Binding-site contacts:
Ligand atom C6 contacts residue TYR204 of chain 1.E at 3.8 Å (hydrophobic).
Ligand atom C contacts residue TYR204 of chain 1.E at 3.5 Å (hydrophobic).
Ligand atom C9 contacts residue TYR211 of chain 1.E at 3.8 Å (hydrophobic).
Ligand atom C7 contacts residue CYS206 of chain 1.E at 3.8 Å (hydrophobic).
Ligand atom C3 contacts residue TRP72 of chain 1.A at 3.3 Å (hydrophobic).
Ligand atom C1 contacts residue TRP72 of chain 1.A at 3.7 Å (hydrophobic).
Ligand atom C4 contacts residue TYR108 of chain 1.E at 3.4 Å (hydrophobic).
Ligand atom C3 contacts residue TYR108 of chain 1.E at 4.3 Å (hydrophobic).
Ligand atom C4 contacts residue TYR204 of chain 1.E at 2.9 Å (hydrophobic).
Ligand atom O1 contacts residue CYS206 of chain 1.E at 4.4 Å.
Ligand atom O contacts residue TYR204 of chain 1.E at 3.8 Å.
Ligand atom C11 contacts residue MET133 of chain 1.A at 3.7 Å (hydrophobic).
Ligand atom C7 contacts residue TYR204 of chain 1.E at 4.0 Å (hydrophobic).
Ligand atom C11 contacts residue TRP162 of chain 1.E at 3.4 Å (hydrophobic).
Ligand atom C5 contacts residue TYR204 of chain 1.E at 3.2 Å (hydrophobic).
Ligand atom C8 contacts residue MET133 of chain 1.A at 4.4 Å (hydrophobic).
Ligand atom C1 contacts residue TYR204 of chain 1.E at 3.4 Å (hydrophobic).
Ligand atom O1 contacts residue TYR204 of chain 1.E at 3.9 Å.
Ligand atom C4 contacts residue TRP72 of chain 1.A at 3.9 Å (hydrophobic).
Ligand atom C contacts residue TRP72 of chain 1.A at 4.5 Å (hydrophobic).
Ligand atom C2 contacts residue TRP72 of chain 1.A at 3.2 Å (hydrophobic).
Ligand atom BR contacts residue GOL1 of chain 1.N at 3.2 Å.
Ligand atom C5 contacts residue TYR108 of chain 1.E at 3.7 Å (hydrophobic).
Ligand atom C10 contacts residue TRP162 of chain 1.E at 3.2 Å (hydrophobic).
Ligand atom C6 contacts residue TRP72 of chain 1.A at 4.0 Å (hydrophobic).
Ligand atom C2 contacts residue TYR204 of chain 1.E at 3.2 Å (hydrophobic).
Ligand atom O1 contacts residue TYR183 of chain 1.A at 3.5 Å.
Ligand atom N contacts residue TRP162 of chain 1.E at 2.6 Å (h-bond).
Ligand atom BR contacts residue TYR108 of chain 1.E at 4.4 Å.
Ligand atom BR contacts residue TYR204 of chain 1.E at 4.1 Å.
Ligand atom O1 contacts residue TRP72 of chain 1.A at 3.9 Å.
Ligand atom BR contacts residue TYR183 of chain 1.A at 4.1 Å.
Ligand atom C12 contacts residue MET133 of chain 1.A at 3.1 Å (hydrophobic).
Ligand atom C10 contacts residue TYR211 of chain 1.E at 3.5 Å (hydrophobic).
Ligand atom C3 contacts residue TYR204 of chain 1.E at 3.2 Å (hydrophobic).
Ligand atom C2 contacts residue TYR183 of chain 1.A at 4.2 Å (hydrophobic).
Ligand atom BR contacts residue TRP72 of chain 1.A at 3.7 Å.
Ligand atom N contacts residue MET133 of chain 1.A at 4.4 Å.

The protein below binds the small molecule below.
Small molecule (SMILES): O=C1CC2(CCNCC2)Oc2ccc(Br)cc21

Sequence of chain 1.A:
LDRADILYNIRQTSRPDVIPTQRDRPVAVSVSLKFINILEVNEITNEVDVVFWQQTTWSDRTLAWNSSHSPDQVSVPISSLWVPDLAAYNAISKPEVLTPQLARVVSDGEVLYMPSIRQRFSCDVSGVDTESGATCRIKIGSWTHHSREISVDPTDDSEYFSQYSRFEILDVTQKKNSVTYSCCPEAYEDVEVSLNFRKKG

Sequence of chain 1.E:
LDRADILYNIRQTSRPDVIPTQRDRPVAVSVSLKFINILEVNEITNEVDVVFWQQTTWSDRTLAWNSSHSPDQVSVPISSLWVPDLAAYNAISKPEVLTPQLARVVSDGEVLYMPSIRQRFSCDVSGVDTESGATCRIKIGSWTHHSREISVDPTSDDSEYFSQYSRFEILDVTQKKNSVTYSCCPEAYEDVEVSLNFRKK